Sequence of chain 1.C:
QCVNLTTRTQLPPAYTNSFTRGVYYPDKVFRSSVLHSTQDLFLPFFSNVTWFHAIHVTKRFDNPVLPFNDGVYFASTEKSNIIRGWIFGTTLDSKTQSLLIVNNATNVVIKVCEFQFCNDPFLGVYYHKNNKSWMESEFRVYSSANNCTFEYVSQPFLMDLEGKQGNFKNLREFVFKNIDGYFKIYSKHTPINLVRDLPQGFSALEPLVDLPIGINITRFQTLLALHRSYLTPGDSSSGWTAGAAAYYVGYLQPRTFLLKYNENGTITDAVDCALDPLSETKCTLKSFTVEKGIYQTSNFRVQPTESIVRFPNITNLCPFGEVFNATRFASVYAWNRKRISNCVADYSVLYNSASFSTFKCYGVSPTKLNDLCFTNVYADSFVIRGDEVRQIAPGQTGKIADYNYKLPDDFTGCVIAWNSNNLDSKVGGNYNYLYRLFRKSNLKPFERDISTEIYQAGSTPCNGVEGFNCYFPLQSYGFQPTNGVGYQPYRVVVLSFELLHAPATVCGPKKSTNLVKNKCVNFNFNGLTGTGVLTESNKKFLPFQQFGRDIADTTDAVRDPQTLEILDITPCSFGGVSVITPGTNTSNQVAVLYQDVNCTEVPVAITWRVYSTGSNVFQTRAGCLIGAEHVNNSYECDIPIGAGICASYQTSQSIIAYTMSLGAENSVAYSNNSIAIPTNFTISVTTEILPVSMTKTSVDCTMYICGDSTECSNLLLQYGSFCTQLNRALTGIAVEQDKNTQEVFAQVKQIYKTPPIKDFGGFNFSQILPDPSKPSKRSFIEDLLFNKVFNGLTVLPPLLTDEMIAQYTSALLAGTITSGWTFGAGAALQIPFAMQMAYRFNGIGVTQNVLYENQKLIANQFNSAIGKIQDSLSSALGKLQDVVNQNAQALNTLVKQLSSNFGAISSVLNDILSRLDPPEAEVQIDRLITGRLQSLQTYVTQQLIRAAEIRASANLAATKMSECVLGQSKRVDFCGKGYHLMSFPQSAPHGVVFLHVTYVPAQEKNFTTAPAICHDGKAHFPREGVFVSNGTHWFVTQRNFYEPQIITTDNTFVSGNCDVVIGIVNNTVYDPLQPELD

This small molecule binds to this protein.
Small molecule (SMILES): CC(=O)N[C@@H]1[C@@H](O)[C@H](O)[C@@H](CO)O[C@H]1O

Binding-site contacts:
Ligand atom C5 contacts residue ASN647 of chain 1.C at 3.7 Å.
Ligand atom C3 contacts residue ASN647 of chain 1.C at 3.8 Å.
Ligand atom C4 contacts residue ASN647 of chain 1.C at 4.2 Å.
Ligand atom C1 contacts residue THR649 of chain 1.C at 4.5 Å.
Ligand atom C7 contacts residue ASN647 of chain 1.C at 3.2 Å.
Ligand atom C6 contacts residue THR649 of chain 1.C at 4.2 Å.
Ligand atom O7 contacts residue ASN647 of chain 1.C at 3.6 Å (h-bond).
Ligand atom N2 contacts residue ASN647 of chain 1.C at 2.9 Å (h-bond).
Ligand atom C1 contacts residue ASN647 of chain 1.C at 1.4 Å.
Ligand atom C5 contacts residue THR649 of chain 1.C at 4.3 Å.
Ligand atom O5 contacts residue ASN647 of chain 1.C at 2.4 Å (h-bond).
Ligand atom C2 contacts residue ASN647 of chain 1.C at 2.5 Å.
Ligand atom C8 contacts residue ASN647 of chain 1.C at 3.9 Å.
Ligand atom O5 contacts residue THR649 of chain 1.C at 3.7 Å.